A small-molecule ligand and the protein it binds are described below.
Small molecule (SMILES): CO[C@H]1O[C@H](CO)[C@@H](O)[C@H](O)[C@@H]1O

Sequence of chain 2.B:
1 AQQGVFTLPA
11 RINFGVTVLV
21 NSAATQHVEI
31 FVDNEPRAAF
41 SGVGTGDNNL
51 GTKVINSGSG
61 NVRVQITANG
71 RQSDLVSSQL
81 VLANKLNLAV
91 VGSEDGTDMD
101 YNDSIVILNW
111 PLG

Sequence of chain 2.A:
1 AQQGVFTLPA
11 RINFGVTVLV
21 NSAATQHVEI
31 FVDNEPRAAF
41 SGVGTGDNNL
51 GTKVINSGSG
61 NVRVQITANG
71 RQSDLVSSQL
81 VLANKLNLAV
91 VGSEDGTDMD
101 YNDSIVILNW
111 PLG

Binding-site contacts:
Ligand atom O6 contacts residue ALA23 of chain 2.A at 3.9 Å.
Ligand atom C2 contacts residue GLY113 of chain 2.B at 3.3 Å.
Ligand atom O2 contacts residue CA1 of chain 2.D at 2.5 Å.
Ligand atom C4 contacts residue CA1 of chain 2.D at 3.9 Å.
Ligand atom O2 contacts residue SER22 of chain 2.A at 3.4 Å.
Ligand atom C4 contacts residue CA1 of chain 2.C at 3.4 Å.
Ligand atom C4 contacts residue ASP103 of chain 2.A at 3.3 Å.
Ligand atom C6 contacts residue ALA24 of chain 2.A at 3.9 Å (hydrophobic).
Ligand atom C2 contacts residue CA1 of chain 2.D at 3.4 Å.
Ligand atom O4 contacts residue ASP95 of chain 2.A at 2.6 Å (salt-bridge).
Ligand atom O2 contacts residue ASP103 of chain 2.A at 3.8 Å.
Ligand atom O4 contacts residue GLU94 of chain 2.A at 3.4 Å (salt-bridge).
Ligand atom O4 contacts residue ASP103 of chain 2.A at 3.3 Å (salt-bridge).
Ligand atom O4 contacts residue CA1 of chain 2.C at 2.5 Å.
Ligand atom O3 contacts residue CA1 of chain 2.D at 2.5 Å.
Ligand atom C6 contacts residue SER22 of chain 2.A at 3.2 Å.
Ligand atom O5 contacts residue ALA23 of chain 2.A at 3.0 Å (h-bond).
Ligand atom C3 contacts residue CA1 of chain 2.C at 3.4 Å.
Ligand atom C3 contacts residue ASP103 of chain 2.A at 3.7 Å.
Ligand atom O3 contacts residue CA1 of chain 2.C at 2.5 Å.
Ligand atom O5 contacts residue SER22 of chain 2.A at 3.6 Å.
Ligand atom O6 contacts residue ALA24 of chain 2.A at 4.0 Å.
Ligand atom C5 contacts residue SER22 of chain 2.A at 3.7 Å.
Ligand atom C3 contacts residue ASP98 of chain 2.A at 3.1 Å.
Ligand atom C4 contacts residue SER22 of chain 2.A at 3.7 Å.
Ligand atom C6 contacts residue ASP95 of chain 2.A at 3.3 Å.
Ligand atom O4 contacts residue ASP98 of chain 2.A at 3.6 Å.
Ligand atom C4 contacts residue ASP95 of chain 2.A at 3.4 Å.
Ligand atom O3 contacts residue ASP100 of chain 2.A at 2.9 Å (salt-bridge).
Ligand atom O2 contacts residue GLY113 of chain 2.B at 2.6 Å (h-bond).
Ligand atom C3 contacts residue CA1 of chain 2.D at 3.4 Å.
Ligand atom C7 contacts residue ALA23 of chain 2.A at 3.9 Å (hydrophobic).
Ligand atom C2 contacts residue ASP98 of chain 2.A at 3.9 Å.
Ligand atom C1 contacts residue ALA23 of chain 2.A at 3.8 Å (hydrophobic).
Ligand atom C5 contacts residue ALA23 of chain 2.A at 4.1 Å (hydrophobic).
Ligand atom C6 contacts residue ALA23 of chain 2.A at 4.0 Å (hydrophobic).
Ligand atom C5 contacts residue ASP95 of chain 2.A at 3.9 Å.
Ligand atom O3 contacts residue ASP103 of chain 2.A at 3.0 Å (salt-bridge).
Ligand atom O2 contacts residue ASN21 of chain 2.A at 3.0 Å (h-bond).
Ligand atom O3 contacts residue ASP98 of chain 2.A at 2.5 Å (salt-bridge).